Sequence of chain 2.A:
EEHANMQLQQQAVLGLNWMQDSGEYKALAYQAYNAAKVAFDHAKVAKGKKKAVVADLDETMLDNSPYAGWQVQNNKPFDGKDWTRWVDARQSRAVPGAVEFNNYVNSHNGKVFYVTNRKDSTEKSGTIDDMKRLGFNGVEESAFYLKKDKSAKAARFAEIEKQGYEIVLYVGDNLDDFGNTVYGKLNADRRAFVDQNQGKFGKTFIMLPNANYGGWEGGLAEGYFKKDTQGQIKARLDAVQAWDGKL

Binding-site contacts:
Ligand atom N7 contacts residue TYR221 of chain 2.A at 3.9 Å.
Ligand atom N6 contacts residue TYR221 of chain 2.A at 3.3 Å.
Ligand atom C4 contacts residue TYR221 of chain 2.A at 3.8 Å (hydrophobic).
Ligand atom N7 contacts residue PHE86 of chain 2.A at 3.5 Å.
Ligand atom O3' contacts residue ARG126 of chain 2.A at 3.6 Å (salt-bridge).
Ligand atom P contacts residue LYS161 of chain 2.A at 3.8 Å.
Ligand atom P contacts residue ASP64 of chain 2.A at 3.3 Å.
Ligand atom S2P contacts residue ASN125 of chain 2.A at 3.7 Å.
Ligand atom C4 contacts residue PHE86 of chain 2.A at 3.3 Å (hydrophobic).
Ligand atom C1' contacts residue PHE86 of chain 2.A at 3.6 Å (hydrophobic).
Ligand atom C6 contacts residue TYR221 of chain 2.A at 3.4 Å (hydrophobic).
Ligand atom OP1 contacts residue MG1 of chain 2.B at 2.0 Å.
Ligand atom C8 contacts residue TRP91 of chain 2.A at 3.4 Å (hydrophobic).
Ligand atom C5 contacts residue TYR221 of chain 2.A at 3.5 Å (hydrophobic).
Ligand atom N1 contacts residue PHE86 of chain 2.A at 3.6 Å.
Ligand atom C5 contacts residue PHE86 of chain 2.A at 3.2 Å (hydrophobic).
Ligand atom N3 contacts residue PHE86 of chain 2.A at 3.6 Å.
Ligand atom C3' contacts residue ASP66 of chain 2.A at 3.4 Å.
Ligand atom O3' contacts residue ASP66 of chain 2.A at 2.7 Å (salt-bridge).
Ligand atom O3' contacts residue TRP91 of chain 2.A at 3.1 Å (h-bond).
Ligand atom C5' contacts residue ASP66 of chain 2.A at 3.8 Å.
Ligand atom OP3 contacts residue ASN125 of chain 2.A at 2.9 Å (h-bond).
Ligand atom C2' contacts residue TRP91 of chain 2.A at 3.4 Å (hydrophobic).
Ligand atom C8 contacts residue PHE86 of chain 2.A at 3.5 Å (hydrophobic).
Ligand atom N9 contacts residue PHE86 of chain 2.A at 3.3 Å.
Ligand atom O3' contacts residue ASN125 of chain 2.A at 3.6 Å.
Ligand atom OP3 contacts residue ASP64 of chain 2.A at 2.8 Å (salt-bridge).
Ligand atom OP1 contacts residue ASP64 of chain 2.A at 3.0 Å (salt-bridge).
Ligand atom N7 contacts residue TRP91 of chain 2.A at 3.8 Å.
Ligand atom OP1 contacts residue ASP66 of chain 2.A at 3.2 Å (salt-bridge).
Ligand atom P contacts residue MG1 of chain 2.B at 3.5 Å.
Ligand atom O5' contacts residue ASP66 of chain 2.A at 3.5 Å (salt-bridge).
Ligand atom OP3 contacts residue THR124 of chain 2.A at 3.7 Å.
Ligand atom O2' contacts residue TRP91 of chain 2.A at 3.6 Å.
Ligand atom C3' contacts residue TRP91 of chain 2.A at 3.6 Å (hydrophobic).
Ligand atom C6 contacts residue PHE86 of chain 2.A at 3.4 Å (hydrophobic).
Ligand atom C2 contacts residue PHE86 of chain 2.A at 3.7 Å (hydrophobic).
Ligand atom OP3 contacts residue LYS161 of chain 2.A at 2.9 Å (salt-bridge).
Ligand atom O5' contacts residue ASN125 of chain 2.A at 3.5 Å.
Ligand atom N1 contacts residue TYR221 of chain 2.A at 3.7 Å.

This protein binds this small molecule.
Small molecule (SMILES): Nc1ncnc2c1ncn2[C@@H]1O[C@H](COP(O)(O)=S)[C@@H](O)[C@H]1O